Sequence of chain 5.A:
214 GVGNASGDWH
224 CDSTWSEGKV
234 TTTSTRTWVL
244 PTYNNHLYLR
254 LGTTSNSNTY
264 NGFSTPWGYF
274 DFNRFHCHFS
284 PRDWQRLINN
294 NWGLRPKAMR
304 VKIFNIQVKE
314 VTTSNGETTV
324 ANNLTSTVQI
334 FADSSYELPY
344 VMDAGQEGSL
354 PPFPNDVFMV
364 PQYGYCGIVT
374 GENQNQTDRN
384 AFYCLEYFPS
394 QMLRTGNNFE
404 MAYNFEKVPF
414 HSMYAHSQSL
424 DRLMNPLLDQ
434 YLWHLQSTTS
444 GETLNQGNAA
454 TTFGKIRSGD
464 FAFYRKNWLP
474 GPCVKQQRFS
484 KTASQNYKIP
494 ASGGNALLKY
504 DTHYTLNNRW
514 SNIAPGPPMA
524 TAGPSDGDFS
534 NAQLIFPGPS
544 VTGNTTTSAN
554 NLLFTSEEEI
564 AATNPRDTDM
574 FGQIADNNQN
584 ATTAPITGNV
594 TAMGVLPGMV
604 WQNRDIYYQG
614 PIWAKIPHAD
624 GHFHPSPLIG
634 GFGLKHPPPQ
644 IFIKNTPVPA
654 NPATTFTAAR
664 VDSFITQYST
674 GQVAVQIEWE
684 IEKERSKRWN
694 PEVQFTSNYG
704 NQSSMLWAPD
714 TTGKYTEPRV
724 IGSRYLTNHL

Binding-site contacts:
Ligand atom C1' contacts residue HIS627 of chain 5.A at 4.3 Å.
Ligand atom C4 contacts residue PRO628 of chain 5.A at 3.0 Å (hydrophobic).
Ligand atom C6 contacts residue PRO628 of chain 5.A at 2.8 Å (hydrophobic).
Ligand atom N9 contacts residue PRO628 of chain 5.A at 3.7 Å.
Ligand atom N6 contacts residue GLY634 of chain 5.A at 3.8 Å.
Ligand atom N1 contacts residue GLY636 of chain 5.A at 2.9 Å (h-bond).
Ligand atom N7 contacts residue SER629 of chain 5.A at 3.1 Å (h-bond).
Ligand atom N6 contacts residue PHE635 of chain 5.A at 3.7 Å.
Ligand atom N1 contacts residue VAL411 of chain 5.A at 4.3 Å.
Ligand atom N9 contacts residue PRO412 of chain 5.A at 4.2 Å.
Ligand atom C4 contacts residue PRO412 of chain 5.A at 4.1 Å (hydrophobic).
Ligand atom C8 contacts residue PRO412 of chain 5.A at 4.3 Å (hydrophobic).
Ligand atom C2' contacts residue HIS627 of chain 5.A at 3.2 Å.
Ligand atom C2' contacts residue PRO628 of chain 5.A at 3.6 Å (hydrophobic).
Ligand atom C2 contacts residue PRO628 of chain 5.A at 3.5 Å (hydrophobic).
Ligand atom C2 contacts residue GLY636 of chain 5.A at 3.2 Å.
Ligand atom N3 contacts residue PRO412 of chain 5.A at 4.3 Å.
Ligand atom C2 contacts residue PRO412 of chain 5.A at 4.3 Å (hydrophobic).
Ligand atom O3' contacts residue PRO628 of chain 5.A at 4.1 Å.
Ligand atom N6 contacts residue SER629 of chain 5.A at 3.0 Å (h-bond).
Ligand atom C3' contacts residue HIS627 of chain 5.A at 4.3 Å.
Ligand atom N9 contacts residue HIS627 of chain 5.A at 4.3 Å.
Ligand atom N3 contacts residue PRO628 of chain 5.A at 3.5 Å (h-bond).
Ligand atom N7 contacts residue ASN606 of chain 5.A at 4.2 Å.
Ligand atom N6 contacts residue PRO628 of chain 5.A at 3.4 Å (h-bond).
Ligand atom C6 contacts residue PRO412 of chain 5.A at 4.3 Å (hydrophobic).
Ligand atom C5 contacts residue PRO628 of chain 5.A at 2.7 Å (hydrophobic).
Ligand atom C5 contacts residue SER629 of chain 5.A at 3.5 Å.
Ligand atom C6 contacts residue GLY636 of chain 5.A at 3.6 Å.
Ligand atom C5 contacts residue PRO412 of chain 5.A at 4.2 Å (hydrophobic).
Ligand atom N7 contacts residue PRO412 of chain 5.A at 4.3 Å.
Ligand atom C8 contacts residue SER629 of chain 5.A at 4.2 Å.
Ligand atom N6 contacts residue GLY636 of chain 5.A at 3.2 Å (h-bond).
Ligand atom C8 contacts residue HIS627 of chain 5.A at 3.5 Å.
Ligand atom C8 contacts residue PRO628 of chain 5.A at 3.8 Å (hydrophobic).
Ligand atom N1 contacts residue PRO628 of chain 5.A at 3.2 Å (h-bond).
Ligand atom C6 contacts residue SER629 of chain 5.A at 3.5 Å.
Ligand atom N7 contacts residue HIS627 of chain 5.A at 4.1 Å.
Ligand atom N7 contacts residue PRO628 of chain 5.A at 3.3 Å (h-bond).
Ligand atom C1' contacts residue PRO628 of chain 5.A at 3.9 Å (hydrophobic).

A small-molecule ligand and the protein it binds are described below.
Small molecule (SMILES): Nc1ncnc2c1ncn2[C@H]1C[C@H](O)[C@@H](COP(=O)(O)O)O1